Binding-site contacts:
Ligand atom C7 contacts residue ASN1132 of chain 1.C at 3.8 Å.
Ligand atom O7 contacts residue ASN1132 of chain 1.C at 4.0 Å.
Ligand atom C4 contacts residue ASN1132 of chain 1.C at 4.2 Å.
Ligand atom C1 contacts residue ASN1132 of chain 1.C at 1.4 Å.
Ligand atom C3 contacts residue ASN1132 of chain 1.C at 3.8 Å.
Ligand atom O5 contacts residue ASN1132 of chain 1.C at 2.3 Å (h-bond).
Ligand atom N2 contacts residue ASN1132 of chain 1.C at 3.0 Å (h-bond).
Ligand atom C5 contacts residue ASN1132 of chain 1.C at 3.7 Å.
Ligand atom C2 contacts residue ASN1132 of chain 1.C at 2.5 Å.

Sequence of chain 1.C:
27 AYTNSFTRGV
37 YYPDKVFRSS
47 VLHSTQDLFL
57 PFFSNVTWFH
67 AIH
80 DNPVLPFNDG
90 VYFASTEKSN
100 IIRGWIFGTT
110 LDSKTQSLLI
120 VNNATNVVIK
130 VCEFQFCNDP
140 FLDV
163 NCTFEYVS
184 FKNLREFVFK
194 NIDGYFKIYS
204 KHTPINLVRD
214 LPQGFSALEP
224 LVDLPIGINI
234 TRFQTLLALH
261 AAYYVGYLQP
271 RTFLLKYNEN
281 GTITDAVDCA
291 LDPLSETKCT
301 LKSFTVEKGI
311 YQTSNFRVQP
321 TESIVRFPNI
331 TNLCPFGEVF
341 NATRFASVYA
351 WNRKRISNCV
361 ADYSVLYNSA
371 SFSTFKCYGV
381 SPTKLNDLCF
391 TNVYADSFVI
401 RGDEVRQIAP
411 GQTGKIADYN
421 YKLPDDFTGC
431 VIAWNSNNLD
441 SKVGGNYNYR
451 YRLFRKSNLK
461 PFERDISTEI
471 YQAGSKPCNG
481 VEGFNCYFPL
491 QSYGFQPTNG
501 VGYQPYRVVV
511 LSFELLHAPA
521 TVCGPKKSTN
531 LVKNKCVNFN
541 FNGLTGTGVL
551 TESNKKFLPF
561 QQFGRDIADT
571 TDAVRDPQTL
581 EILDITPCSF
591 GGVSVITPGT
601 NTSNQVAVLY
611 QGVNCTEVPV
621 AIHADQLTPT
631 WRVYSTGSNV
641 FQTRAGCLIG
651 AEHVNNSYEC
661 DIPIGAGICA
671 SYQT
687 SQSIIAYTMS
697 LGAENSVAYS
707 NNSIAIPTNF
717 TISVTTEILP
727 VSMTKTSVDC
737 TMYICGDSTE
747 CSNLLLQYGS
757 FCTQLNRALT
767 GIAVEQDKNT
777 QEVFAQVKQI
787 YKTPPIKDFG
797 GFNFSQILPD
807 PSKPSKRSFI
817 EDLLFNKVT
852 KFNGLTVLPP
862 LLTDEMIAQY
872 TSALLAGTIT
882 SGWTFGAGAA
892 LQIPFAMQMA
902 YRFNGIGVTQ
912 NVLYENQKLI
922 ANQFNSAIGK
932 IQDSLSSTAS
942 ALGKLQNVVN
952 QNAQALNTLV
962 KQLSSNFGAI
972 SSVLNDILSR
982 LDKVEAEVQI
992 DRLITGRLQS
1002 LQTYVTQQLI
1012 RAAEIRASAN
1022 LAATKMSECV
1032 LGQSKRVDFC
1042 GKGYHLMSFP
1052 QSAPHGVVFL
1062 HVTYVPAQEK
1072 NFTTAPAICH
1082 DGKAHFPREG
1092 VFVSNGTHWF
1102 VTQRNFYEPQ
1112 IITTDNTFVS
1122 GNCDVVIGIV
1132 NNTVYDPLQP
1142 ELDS

This protein binds this small molecule.
Small molecule (SMILES): CC(=O)N[C@H]1[C@H](O[C@H]2[C@H](O)[C@@H](NC(C)=O)CO[C@@H]2CO)O[C@H](CO)[C@@H](O)[C@@H]1O